Sequence of chain 46.A:
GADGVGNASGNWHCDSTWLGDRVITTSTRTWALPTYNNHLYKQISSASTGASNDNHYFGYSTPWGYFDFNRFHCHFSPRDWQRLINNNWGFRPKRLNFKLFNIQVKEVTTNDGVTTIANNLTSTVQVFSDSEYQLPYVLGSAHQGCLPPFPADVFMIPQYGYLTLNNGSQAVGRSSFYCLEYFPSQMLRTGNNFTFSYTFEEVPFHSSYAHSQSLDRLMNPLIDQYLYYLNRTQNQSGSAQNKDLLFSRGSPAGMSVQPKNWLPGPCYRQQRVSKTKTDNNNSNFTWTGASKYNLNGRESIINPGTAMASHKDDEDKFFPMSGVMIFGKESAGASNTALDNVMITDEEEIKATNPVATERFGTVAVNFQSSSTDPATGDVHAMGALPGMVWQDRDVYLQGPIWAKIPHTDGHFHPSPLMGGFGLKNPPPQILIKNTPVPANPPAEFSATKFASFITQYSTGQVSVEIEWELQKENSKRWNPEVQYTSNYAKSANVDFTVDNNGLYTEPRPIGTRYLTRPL

A small-molecule ligand and the protein it binds are described below.
Small molecule (SMILES): CC(=O)N[C@H]1[C@H]([C@H](O)[C@H](O)CO)O[C@@](O)(C(=O)O)C[C@@H]1O

Binding-site contacts:
Ligand atom C2 contacts residue ASN231 of chain 46.A at 4.0 Å.
Ligand atom O4 contacts residue VAL257 of chain 46.A at 3.1 Å.
Ligand atom O2 contacts residue THR286 of chain 45.A at 4.0 Å.
Ligand atom C11 contacts residue SER256 of chain 46.A at 4.3 Å.
Ligand atom O1B contacts residue ARG232 of chain 46.A at 2.5 Å (salt-bridge).
Ligand atom C3 contacts residue ASN231 of chain 46.A at 3.9 Å.
Ligand atom O10 contacts residue SER52 of chain 45.A at 4.4 Å.
Ligand atom C4 contacts residue ASN231 of chain 46.A at 3.5 Å.
Ligand atom C5 contacts residue ASN231 of chain 46.A at 4.5 Å.
Ligand atom C11 contacts residue ASN55 of chain 45.A at 3.2 Å.
Ligand atom C2 contacts residue THR286 of chain 45.A at 4.2 Å.
Ligand atom O1A contacts residue ASN231 of chain 46.A at 2.7 Å (h-bond).
Ligand atom C1 contacts residue ASN284 of chain 45.A at 3.8 Å.
Ligand atom O2 contacts residue ASN231 of chain 46.A at 4.2 Å.
Ligand atom C1 contacts residue ASN231 of chain 46.A at 3.6 Å.
Ligand atom C2 contacts residue ASN284 of chain 45.A at 3.9 Å.
Ligand atom O10 contacts residue SER256 of chain 46.A at 3.5 Å (h-bond).
Ligand atom O1B contacts residue ASN231 of chain 46.A at 4.3 Å.
Ligand atom O10 contacts residue ASN55 of chain 45.A at 3.4 Å (h-bond).
Ligand atom C1 contacts residue ARG232 of chain 46.A at 3.6 Å.
Ligand atom O2 contacts residue TRP287 of chain 45.A at 4.5 Å.
Ligand atom O1A contacts residue THR286 of chain 45.A at 4.2 Å.
Ligand atom C4 contacts residue VAL257 of chain 46.A at 4.4 Å (hydrophobic).
Ligand atom C10 contacts residue ASN55 of chain 45.A at 3.8 Å.
Ligand atom O4 contacts residue TRP287 of chain 45.A at 4.1 Å.
Ligand atom O1B contacts residue ASN284 of chain 45.A at 3.7 Å.
Ligand atom O1A contacts residue ASN284 of chain 45.A at 4.5 Å.
Ligand atom O1A contacts residue ARG232 of chain 46.A at 3.5 Å.
Ligand atom C3 contacts residue TRP287 of chain 45.A at 4.1 Å (hydrophobic).
Ligand atom C11 contacts residue ALA253 of chain 46.A at 3.6 Å (hydrophobic).
Ligand atom O2 contacts residue ASN284 of chain 45.A at 3.0 Å (h-bond).
Ligand atom O2 contacts residue ARG232 of chain 46.A at 4.5 Å.
Ligand atom C10 contacts residue SER256 of chain 46.A at 4.2 Å.
Ligand atom C3 contacts residue THR286 of chain 45.A at 3.5 Å.
Ligand atom O4 contacts residue ASN231 of chain 46.A at 4.2 Å.
Ligand atom C11 contacts residue GLY254 of chain 46.A at 3.6 Å.

Sequence of chain 45.A:
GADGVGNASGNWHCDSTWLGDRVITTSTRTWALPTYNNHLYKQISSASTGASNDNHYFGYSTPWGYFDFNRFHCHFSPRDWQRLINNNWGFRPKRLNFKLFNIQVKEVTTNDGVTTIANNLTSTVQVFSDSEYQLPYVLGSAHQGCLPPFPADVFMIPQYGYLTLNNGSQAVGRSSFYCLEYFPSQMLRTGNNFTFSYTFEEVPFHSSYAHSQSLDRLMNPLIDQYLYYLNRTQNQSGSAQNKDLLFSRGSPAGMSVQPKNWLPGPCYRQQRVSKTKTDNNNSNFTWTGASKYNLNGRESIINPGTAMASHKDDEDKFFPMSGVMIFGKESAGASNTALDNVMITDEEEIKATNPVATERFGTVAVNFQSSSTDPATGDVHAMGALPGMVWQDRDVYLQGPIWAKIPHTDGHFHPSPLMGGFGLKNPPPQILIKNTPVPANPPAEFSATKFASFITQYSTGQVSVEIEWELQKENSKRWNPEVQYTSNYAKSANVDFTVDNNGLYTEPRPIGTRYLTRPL